Sequence of chain 1.B:
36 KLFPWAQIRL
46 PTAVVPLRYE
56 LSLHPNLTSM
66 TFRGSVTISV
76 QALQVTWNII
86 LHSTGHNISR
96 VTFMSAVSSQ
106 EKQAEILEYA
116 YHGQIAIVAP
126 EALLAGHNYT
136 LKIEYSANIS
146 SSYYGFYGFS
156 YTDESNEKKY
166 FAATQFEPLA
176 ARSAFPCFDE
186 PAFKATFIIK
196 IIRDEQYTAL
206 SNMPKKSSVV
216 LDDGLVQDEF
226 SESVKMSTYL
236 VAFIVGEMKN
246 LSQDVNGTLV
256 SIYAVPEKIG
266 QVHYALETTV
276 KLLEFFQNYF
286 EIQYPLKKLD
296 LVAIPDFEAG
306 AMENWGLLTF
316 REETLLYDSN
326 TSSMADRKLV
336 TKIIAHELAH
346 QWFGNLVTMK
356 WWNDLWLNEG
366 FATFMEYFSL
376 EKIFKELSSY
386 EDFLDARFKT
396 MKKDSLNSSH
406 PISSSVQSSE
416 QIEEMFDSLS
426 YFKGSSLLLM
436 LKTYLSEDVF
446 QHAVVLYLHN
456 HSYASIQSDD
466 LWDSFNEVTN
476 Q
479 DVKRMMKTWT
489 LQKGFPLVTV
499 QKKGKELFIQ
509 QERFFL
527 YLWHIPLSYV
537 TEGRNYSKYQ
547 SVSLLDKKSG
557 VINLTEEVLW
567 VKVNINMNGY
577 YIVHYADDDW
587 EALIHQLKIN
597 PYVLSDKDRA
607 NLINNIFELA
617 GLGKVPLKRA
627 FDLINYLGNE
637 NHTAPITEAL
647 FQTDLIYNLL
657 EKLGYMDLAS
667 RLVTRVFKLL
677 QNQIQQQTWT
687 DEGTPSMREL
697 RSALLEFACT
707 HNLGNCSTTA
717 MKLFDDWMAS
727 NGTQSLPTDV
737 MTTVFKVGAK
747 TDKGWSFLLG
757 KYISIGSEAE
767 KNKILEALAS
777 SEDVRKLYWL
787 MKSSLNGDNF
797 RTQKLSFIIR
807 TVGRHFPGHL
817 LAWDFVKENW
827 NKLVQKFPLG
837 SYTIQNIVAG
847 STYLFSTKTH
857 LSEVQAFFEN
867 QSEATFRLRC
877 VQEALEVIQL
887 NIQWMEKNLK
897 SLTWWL

The protein below binds the small molecule below.
Small molecule (SMILES): CC(=O)N[C@H]1[C@H](O[C@H]2[C@H](O)[C@@H](NC(C)=O)CO[C@@H]2CO)O[C@H](CO)[C@@H](O[C@@H]2O[C@H](CO)[C@@H](O)[C@H](O)[C@@H]2O)[C@@H]1O

Binding-site contacts:
Ligand atom C7 contacts residue ASN61 of chain 1.B at 3.7 Å.
Ligand atom C3 contacts residue ASN61 of chain 1.B at 3.8 Å.
Ligand atom C7 contacts residue ASP199 of chain 1.B at 3.5 Å.
Ligand atom C7 contacts residue LEU220 of chain 1.B at 4.3 Å (hydrophobic).
Ligand atom C2 contacts residue ASN61 of chain 1.B at 2.7 Å.
Ligand atom O6 contacts residue ASP199 of chain 1.B at 4.5 Å.
Ligand atom N2 contacts residue THR63 of chain 1.B at 4.1 Å.
Ligand atom C7 contacts residue THR63 of chain 1.B at 3.3 Å.
Ligand atom C4 contacts residue ASN61 of chain 1.B at 4.2 Å.
Ligand atom C8 contacts residue HIS59 of chain 1.B at 4.0 Å.
Ligand atom C7 contacts residue HIS59 of chain 1.B at 3.7 Å.
Ligand atom C8 contacts residue ASP199 of chain 1.B at 3.2 Å.
Ligand atom O3 contacts residue ASP199 of chain 1.B at 3.5 Å (salt-bridge).
Ligand atom O7 contacts residue THR63 of chain 1.B at 3.3 Å.
Ligand atom C7 contacts residue PRO60 of chain 1.B at 4.4 Å (hydrophobic).
Ligand atom N2 contacts residue ASP199 of chain 1.B at 3.2 Å (salt-bridge).
Ligand atom C8 contacts residue PRO60 of chain 1.B at 3.5 Å (hydrophobic).
Ligand atom O7 contacts residue HIS59 of chain 1.B at 2.8 Å (h-bond).
Ligand atom N2 contacts residue ASN61 of chain 1.B at 3.0 Å (h-bond).
Ligand atom O5 contacts residue ASP199 of chain 1.B at 4.3 Å.
Ligand atom O4 contacts residue THR63 of chain 1.B at 4.3 Å.
Ligand atom C1 contacts residue ASN61 of chain 1.B at 1.5 Å.
Ligand atom C8 contacts residue THR63 of chain 1.B at 3.4 Å.
Ligand atom C8 contacts residue ILE197 of chain 1.B at 4.1 Å (hydrophobic).
Ligand atom O7 contacts residue ASN61 of chain 1.B at 3.6 Å.
Ligand atom O6 contacts residue SER64 of chain 1.B at 4.4 Å.
Ligand atom O7 contacts residue ASP199 of chain 1.B at 4.5 Å.
Ligand atom C2 contacts residue ASP199 of chain 1.B at 4.2 Å.
Ligand atom C5 contacts residue ASN61 of chain 1.B at 3.4 Å.
Ligand atom O5 contacts residue ASN61 of chain 1.B at 2.5 Å (h-bond).
Ligand atom C3 contacts residue ASP199 of chain 1.B at 3.7 Å.
Ligand atom O3 contacts residue LEU220 of chain 1.B at 4.2 Å.
Ligand atom O7 contacts residue LEU220 of chain 1.B at 3.9 Å.